Sequence of chain 2.D:
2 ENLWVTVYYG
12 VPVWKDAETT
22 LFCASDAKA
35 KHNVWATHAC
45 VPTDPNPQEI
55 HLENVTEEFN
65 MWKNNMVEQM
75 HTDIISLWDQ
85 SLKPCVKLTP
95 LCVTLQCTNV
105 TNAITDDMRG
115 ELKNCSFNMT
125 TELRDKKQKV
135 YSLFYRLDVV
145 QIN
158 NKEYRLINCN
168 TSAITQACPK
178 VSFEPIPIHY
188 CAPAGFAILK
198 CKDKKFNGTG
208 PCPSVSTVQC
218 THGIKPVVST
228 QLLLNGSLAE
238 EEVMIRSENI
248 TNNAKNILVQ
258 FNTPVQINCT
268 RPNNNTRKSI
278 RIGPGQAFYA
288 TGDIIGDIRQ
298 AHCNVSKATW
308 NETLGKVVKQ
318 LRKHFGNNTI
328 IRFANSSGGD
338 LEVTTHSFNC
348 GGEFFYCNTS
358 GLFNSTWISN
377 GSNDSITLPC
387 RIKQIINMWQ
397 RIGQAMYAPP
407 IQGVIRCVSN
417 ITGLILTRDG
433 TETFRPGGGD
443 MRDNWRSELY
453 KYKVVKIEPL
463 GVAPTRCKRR

Binding-site contacts:
Ligand atom O5 contacts residue ASN249 of chain 2.D at 3.7 Å.
Ligand atom O6 contacts residue THR248 of chain 2.D at 4.0 Å.
Ligand atom C1 contacts residue ASN249 of chain 2.D at 4.1 Å.
Ligand atom O7 contacts residue ASN246 of chain 2.D at 3.8 Å.
Ligand atom C8 contacts residue ASN246 of chain 2.D at 4.4 Å.
Ligand atom C3 contacts residue ASN246 of chain 2.D at 3.8 Å.
Ligand atom C1 contacts residue THR248 of chain 2.D at 3.4 Å.
Ligand atom O6 contacts residue ASN249 of chain 2.D at 3.8 Å.
Ligand atom O5 contacts residue THR248 of chain 2.D at 3.8 Å.
Ligand atom C5 contacts residue ASN246 of chain 2.D at 3.7 Å.
Ligand atom N2 contacts residue ASN246 of chain 2.D at 2.9 Å (h-bond).
Ligand atom O5 contacts residue ASN246 of chain 2.D at 2.4 Å (h-bond).
Ligand atom C2 contacts residue ASN246 of chain 2.D at 2.5 Å.
Ligand atom C4 contacts residue ASN246 of chain 2.D at 4.2 Å.
Ligand atom C1 contacts residue ASN246 of chain 2.D at 1.4 Å.
Ligand atom C5 contacts residue THR248 of chain 2.D at 4.2 Å.
Ligand atom C7 contacts residue ASN246 of chain 2.D at 3.5 Å.

A small-molecule ligand and the protein it binds are described below.
Small molecule (SMILES): CC(=O)N[C@@H]1[C@@H](O)[C@H](O)[C@@H](CO)O[C@H]1O